Sequence of chain 1.C:
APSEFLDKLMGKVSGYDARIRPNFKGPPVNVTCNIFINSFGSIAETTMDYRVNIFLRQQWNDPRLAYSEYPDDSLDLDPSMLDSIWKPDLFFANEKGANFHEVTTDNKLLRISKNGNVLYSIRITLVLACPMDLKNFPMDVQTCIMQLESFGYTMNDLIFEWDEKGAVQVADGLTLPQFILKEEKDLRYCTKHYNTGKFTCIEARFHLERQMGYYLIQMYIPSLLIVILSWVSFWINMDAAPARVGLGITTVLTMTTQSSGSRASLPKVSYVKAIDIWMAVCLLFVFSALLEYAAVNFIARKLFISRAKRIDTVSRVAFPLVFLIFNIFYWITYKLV

Binding-site contacts:
Ligand atom CAD contacts residue ARG111 of chain 1.C at 3.4 Å.
Ligand atom CAC contacts residue GLY152 of chain 1.B at 3.6 Å.
Ligand atom CAX contacts residue PHE151 of chain 1.B at 3.3 Å (hydrophobic).
Ligand atom CAE contacts residue ARG111 of chain 1.C at 3.3 Å.
Ligand atom CAQ contacts residue TYR194 of chain 1.B at 4.0 Å (hydrophobic).
Ligand atom CAF contacts residue THR196 of chain 1.B at 3.8 Å.
Ligand atom CAD contacts residue THR196 of chain 1.B at 4.0 Å.
Ligand atom CAC contacts residue PHE199 of chain 1.B at 3.4 Å (hydrophobic).
Ligand atom CAW contacts residue LEU109 of chain 1.C at 3.8 Å (hydrophobic).
Ligand atom CAR contacts residue TYR194 of chain 1.B at 4.2 Å (hydrophobic).
Ligand atom CAQ contacts residue PHE55 of chain 1.C at 3.7 Å (hydrophobic).
Ligand atom OAJ contacts residue ARG57 of chain 1.C at 2.7 Å (salt-bridge).
Ligand atom OAO contacts residue PHE55 of chain 1.C at 4.1 Å.
Ligand atom CAU contacts residue TYR194 of chain 1.B at 3.5 Å (hydrophobic).
Ligand atom CAB contacts residue PHE199 of chain 1.B at 3.9 Å (hydrophobic).
Ligand atom CAA contacts residue THR196 of chain 1.B at 4.0 Å.
Ligand atom CAL contacts residue ARG57 of chain 1.C at 3.3 Å.
Ligand atom OAJ contacts residue THR196 of chain 1.B at 4.0 Å.
Ligand atom CAE contacts residue THR196 of chain 1.B at 3.6 Å.
Ligand atom CAU contacts residue PHE199 of chain 1.B at 3.6 Å (hydrophobic).
Ligand atom CAV contacts residue PHE199 of chain 1.B at 3.6 Å (hydrophobic).
Ligand atom CAF contacts residue LEU119 of chain 1.C at 3.4 Å (hydrophobic).
Ligand atom OAJ contacts residue LEU119 of chain 1.C at 3.8 Å.
Ligand atom CAP contacts residue TYR194 of chain 1.B at 3.8 Å (hydrophobic).
Ligand atom CAP contacts residue PHE55 of chain 1.C at 4.2 Å (hydrophobic).
Ligand atom CAE contacts residue LEU119 of chain 1.C at 4.0 Å (hydrophobic).
Ligand atom CAC contacts residue LEU109 of chain 1.C at 3.4 Å (hydrophobic).
Ligand atom CAW contacts residue PHE151 of chain 1.B at 3.9 Å (hydrophobic).
Ligand atom CAT contacts residue TYR194 of chain 1.B at 3.9 Å (hydrophobic).
Ligand atom CAD contacts residue GLY152 of chain 1.B at 4.0 Å.
Ligand atom CAE contacts residue LEU109 of chain 1.C at 3.9 Å (hydrophobic).
Ligand atom CAS contacts residue PHE91 of chain 1.B at 4.1 Å (hydrophobic).
Ligand atom CAD contacts residue LEU109 of chain 1.C at 3.5 Å (hydrophobic).
Ligand atom CAF contacts residue LEU109 of chain 1.C at 4.2 Å (hydrophobic).
Ligand atom CAB contacts residue LEU109 of chain 1.C at 3.8 Å (hydrophobic).
Ligand atom CAI contacts residue ARG57 of chain 1.C at 3.5 Å.
Ligand atom CAX contacts residue GLY152 of chain 1.B at 3.5 Å.
Ligand atom CAD contacts residue PHE199 of chain 1.B at 4.0 Å (hydrophobic).
Ligand atom CAA contacts residue LEU109 of chain 1.C at 4.2 Å (hydrophobic).
Ligand atom CAP contacts residue PHE36 of chain 1.C at 3.8 Å (hydrophobic).

Sequence of chain 1.B:
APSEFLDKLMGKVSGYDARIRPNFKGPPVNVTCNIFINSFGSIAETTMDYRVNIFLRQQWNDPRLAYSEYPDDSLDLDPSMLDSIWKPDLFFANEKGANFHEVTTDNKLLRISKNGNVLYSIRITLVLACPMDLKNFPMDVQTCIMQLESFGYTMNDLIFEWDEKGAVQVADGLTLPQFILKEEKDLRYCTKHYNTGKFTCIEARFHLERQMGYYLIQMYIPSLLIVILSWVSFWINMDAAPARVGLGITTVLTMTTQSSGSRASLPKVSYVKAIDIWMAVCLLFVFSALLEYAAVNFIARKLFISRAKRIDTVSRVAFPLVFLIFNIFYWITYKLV

This small molecule binds to this protein.
Small molecule (SMILES): O=C1C[C@@H]2OCC=C3CN4CC[C@]56c7ccccc7N1[C@H]5[C@H]2[C@H]3C[C@H]46